Binding-site contacts:
Ligand atom O3 contacts residue MET144 of chain 3.A at 3.4 Å.
Ligand atom O4 contacts residue TRP211 of chain 3.A at 2.9 Å.
Ligand atom O2 contacts residue GLY169 of chain 3.A at 3.7 Å.
Ligand atom C2 contacts residue ARG70 of chain 3.A at 3.9 Å.
Ligand atom O1 contacts residue ASP172 of chain 3.A at 3.8 Å.
Ligand atom O2 contacts residue THR171 of chain 3.A at 4.0 Å.
Ligand atom O2 contacts residue GLU146 of chain 3.A at 3.1 Å (salt-bridge).
Ligand atom C2 contacts residue MG1 of chain 3.E at 2.8 Å.
Ligand atom O3 contacts residue ARG70 of chain 3.A at 3.0 Å (salt-bridge).
Ligand atom C1 contacts residue GLY169 of chain 3.A at 3.3 Å.
Ligand atom C3 contacts residue PRO170 of chain 3.A at 4.5 Å (hydrophobic).
Ligand atom O2 contacts residue ASP172 of chain 3.A at 3.0 Å (salt-bridge).
Ligand atom C2 contacts residue MET144 of chain 3.A at 3.9 Å (hydrophobic).
Ligand atom C3 contacts residue MG1 of chain 3.E at 4.2 Å.
Ligand atom O3 contacts residue MG1 of chain 3.E at 2.0 Å.
Ligand atom O3 contacts residue GLY169 of chain 3.A at 4.0 Å.
Ligand atom C1 contacts residue PRO170 of chain 3.A at 3.9 Å (hydrophobic).
Ligand atom O1 contacts residue GLY169 of chain 3.A at 3.2 Å.
Ligand atom O3 contacts residue GLU146 of chain 3.A at 3.0 Å (salt-bridge).
Ligand atom C3 contacts residue MET144 of chain 3.A at 4.0 Å (hydrophobic).
Ligand atom O1 contacts residue THR171 of chain 3.A at 3.0 Å (h-bond).
Ligand atom O4 contacts residue ARG70 of chain 3.A at 3.4 Å (salt-bridge).
Ligand atom O4 contacts residue TRP19 of chain 3.A at 3.9 Å.
Ligand atom O1 contacts residue PRO170 of chain 3.A at 3.2 Å (h-bond).
Ligand atom C3 contacts residue TRP211 of chain 3.A at 3.3 Å (hydrophobic).
Ligand atom C1 contacts residue ASP172 of chain 3.A at 3.8 Å.
Ligand atom C2 contacts residue GLU146 of chain 3.A at 3.7 Å.
Ligand atom O2 contacts residue PRO170 of chain 3.A at 4.4 Å.
Ligand atom C3 contacts residue ARG70 of chain 3.A at 3.9 Å.
Ligand atom C1 contacts residue GLU146 of chain 3.A at 3.7 Å.
Ligand atom C1 contacts residue THR171 of chain 3.A at 3.9 Å.
Ligand atom O3 contacts residue ASP172 of chain 3.A at 4.0 Å.
Ligand atom C1 contacts residue MG1 of chain 3.E at 2.9 Å.
Ligand atom O1 contacts residue MG1 of chain 3.E at 4.1 Å.
Ligand atom C3 contacts residue GLY169 of chain 3.A at 3.9 Å.
Ligand atom C2 contacts residue GLY169 of chain 3.A at 3.5 Å.
Ligand atom O2 contacts residue MG1 of chain 3.E at 2.1 Å.

Sequence of chain 3.A:
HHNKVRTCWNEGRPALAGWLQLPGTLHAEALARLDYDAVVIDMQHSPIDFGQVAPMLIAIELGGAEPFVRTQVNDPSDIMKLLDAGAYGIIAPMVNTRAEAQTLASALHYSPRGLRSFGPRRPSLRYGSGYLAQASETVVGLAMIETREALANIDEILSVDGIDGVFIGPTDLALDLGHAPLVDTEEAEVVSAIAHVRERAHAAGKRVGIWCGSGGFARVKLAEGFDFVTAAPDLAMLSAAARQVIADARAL

This small molecule binds to this protein.
Small molecule (SMILES): O=C(O)C(=O)CO